Sequence of chain 1.T:
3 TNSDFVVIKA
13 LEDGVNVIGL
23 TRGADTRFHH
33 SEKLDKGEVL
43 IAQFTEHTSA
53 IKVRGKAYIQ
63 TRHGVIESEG

Binding-site contacts:
Ligand atom CZ2 contacts residue ILE53 of chain 1.T at 3.9 Å (hydrophobic).
Ligand atom N contacts residue ARG24 of chain 1.U at 3.9 Å.
Ligand atom OXT contacts residue GLY25 of chain 1.U at 3.1 Å (h-bond).
Ligand atom CA contacts residue THR23 of chain 1.U at 3.8 Å.
Ligand atom O contacts residue THR47 of chain 1.T at 2.5 Å (h-bond).
Ligand atom C contacts residue GLY25 of chain 1.U at 3.5 Å.
Ligand atom C contacts residue THR47 of chain 1.T at 3.5 Å.
Ligand atom OXT contacts residue ARG24 of chain 1.U at 3.6 Å.
Ligand atom N contacts residue THR23 of chain 1.U at 2.8 Å (h-bond).
Ligand atom CA contacts residue THR28 of chain 1.U at 3.3 Å.
Ligand atom OXT contacts residue THR47 of chain 1.T at 3.6 Å.
Ligand atom CE3 contacts residue HIS32 of chain 1.T at 3.9 Å.
Ligand atom CB contacts residue SER51 of chain 1.U at 3.4 Å.
Ligand atom C contacts residue SER51 of chain 1.U at 3.6 Å.
Ligand atom OXT contacts residue SER51 of chain 1.U at 2.9 Å (h-bond).
Ligand atom CA contacts residue GLY25 of chain 1.U at 3.5 Å.
Ligand atom CZ3 contacts residue GLY21 of chain 1.T at 3.6 Å.
Ligand atom CB contacts residue THR23 of chain 1.U at 3.7 Å.
Ligand atom CE3 contacts residue HIS31 of chain 1.T at 4.0 Å.
Ligand atom O contacts residue HIS49 of chain 1.T at 3.8 Å.
Ligand atom CZ2 contacts residue THR50 of chain 1.T at 3.9 Å.
Ligand atom CE2 contacts residue ALA44 of chain 1.T at 3.9 Å (hydrophobic).
Ligand atom NE1 contacts residue ALA44 of chain 1.T at 3.8 Å.
Ligand atom NE1 contacts residue GLN45 of chain 1.T at 2.9 Å (h-bond).
Ligand atom CD1 contacts residue THR47 of chain 1.T at 3.9 Å.
Ligand atom CD1 contacts residue GLN45 of chain 1.T at 3.7 Å.
Ligand atom CH2 contacts residue GLY21 of chain 1.T at 3.6 Å.
Ligand atom N contacts residue ASP27 of chain 1.U at 3.1 Å (salt-bridge).
Ligand atom C contacts residue THR50 of chain 1.T at 3.9 Å.
Ligand atom CG contacts residue SER51 of chain 1.U at 3.8 Å.
Ligand atom CB contacts residue THR28 of chain 1.U at 3.5 Å.
Ligand atom CA contacts residue SER51 of chain 1.U at 4.0 Å.
Ligand atom O contacts residue THR50 of chain 1.T at 2.8 Å (h-bond).
Ligand atom CZ2 contacts residue ALA44 of chain 1.T at 3.7 Å (hydrophobic).
Ligand atom N contacts residue GLY25 of chain 1.U at 2.6 Å (h-bond).
Ligand atom CD1 contacts residue SER51 of chain 1.U at 3.4 Å.
Ligand atom O contacts residue HIS31 of chain 1.T at 3.9 Å.
Ligand atom N contacts residue THR28 of chain 1.U at 3.0 Å (h-bond).
Ligand atom CE2 contacts residue GLN45 of chain 1.T at 3.9 Å.
Ligand atom CA contacts residue HIS31 of chain 1.T at 4.0 Å.

Sequence of chain 1.U:
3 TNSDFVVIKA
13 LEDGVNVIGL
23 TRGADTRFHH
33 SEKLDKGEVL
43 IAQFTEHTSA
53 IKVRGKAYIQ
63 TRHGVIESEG

A small-molecule ligand and the protein it binds are described below.
Small molecule (SMILES): N[C@@H](Cc1c[nH]c2ccccc12)C(=O)O